The small molecule below binds the protein below.
Small molecule (SMILES): Cc1cn([C@H]2C[C@H](O[P](=O)(O)OC[C@H]3O[C@@H](n4ccc(N)nc4=O)C[C@@H]3O[P](=O)(O)OC[C@@H]3CC[C@H](n4ccc(N)nc4=O)O3)[C@@H](CO[P](=O)(O)O[C@H]3C[C@H](n4ccc(N)nc4=O)O[C@@H]3CO[P](=O)(O)O[C@H]3C[C@H](n4cnc5c4NC=NC5N)O[C@@H]3CO[P](=O)(O)O[C@H]3C[C@H](n4cnc5c(=O)[nH]c(N)nc54)O[C@@H]3CO[P](=O)(O)O[C@H]3C[C@H](n4cc(C)c(=O)[nH]c4=O)O[C@@H]3CO[P](=O)(O)O[C@H]3C[C@H](n4ccc(N)nc4=O)O[C@@H]3CO[P](=O)(O)O[C@H]3C[C@H](n4ccc(N)nc4=O)O[C@@H]3CO)O2)c(=O)[nH]c1=O

Sequence of chain 1.B:
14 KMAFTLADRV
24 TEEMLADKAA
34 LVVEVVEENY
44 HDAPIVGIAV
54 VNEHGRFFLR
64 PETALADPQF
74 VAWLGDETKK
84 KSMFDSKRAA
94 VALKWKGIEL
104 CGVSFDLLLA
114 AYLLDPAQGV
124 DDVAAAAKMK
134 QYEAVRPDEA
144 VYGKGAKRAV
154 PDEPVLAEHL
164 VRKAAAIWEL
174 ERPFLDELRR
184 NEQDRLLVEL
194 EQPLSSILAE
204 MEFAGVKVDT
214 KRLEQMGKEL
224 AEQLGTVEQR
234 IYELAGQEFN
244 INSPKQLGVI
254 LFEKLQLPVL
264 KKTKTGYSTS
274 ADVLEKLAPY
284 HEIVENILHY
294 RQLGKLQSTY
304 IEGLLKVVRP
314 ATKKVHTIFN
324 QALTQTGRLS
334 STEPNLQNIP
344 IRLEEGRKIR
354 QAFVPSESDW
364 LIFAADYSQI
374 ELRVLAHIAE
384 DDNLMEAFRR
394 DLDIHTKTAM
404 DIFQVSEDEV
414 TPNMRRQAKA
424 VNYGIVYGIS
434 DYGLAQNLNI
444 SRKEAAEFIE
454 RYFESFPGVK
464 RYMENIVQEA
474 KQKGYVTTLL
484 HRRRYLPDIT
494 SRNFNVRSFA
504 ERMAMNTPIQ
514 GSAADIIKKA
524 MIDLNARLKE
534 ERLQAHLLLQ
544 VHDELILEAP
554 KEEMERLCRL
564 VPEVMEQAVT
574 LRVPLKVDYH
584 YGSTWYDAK

Binding-site contacts:
Ligand atom O4' contacts residue HIS545 of chain 1.B at 3.4 Å.
Ligand atom C1' contacts residue TYR303 of chain 1.B at 3.4 Å (hydrophobic).
Ligand atom OP1 contacts residue ARG294 of chain 1.B at 3.0 Å (salt-bridge).
Ligand atom O3' contacts residue PRO343 of chain 1.B at 3.6 Å.
Ligand atom OP1 contacts residue ILE344 of chain 1.B at 2.9 Å (h-bond).
Ligand atom C2' contacts residue DCT1 of chain 1.H at 3.2 Å.
Ligand atom C2' contacts residue ASN341 of chain 1.B at 3.5 Å.
Ligand atom C4' contacts residue ASP546 of chain 1.B at 3.6 Å.
Ligand atom C5' contacts residue THR268 of chain 1.B at 3.6 Å.
Ligand atom O4' contacts residue TYR303 of chain 1.B at 3.5 Å (h-bond).
Ligand atom C4' contacts residue ILE342 of chain 1.B at 3.5 Å (hydrophobic).
Ligand atom O2 contacts residue ASN341 of chain 1.B at 3.0 Å (h-bond).
Ligand atom C3' contacts residue ASP546 of chain 1.B at 3.6 Å.
Ligand atom O4' contacts residue ASN341 of chain 1.B at 3.2 Å.
Ligand atom OP1 contacts residue PRO343 of chain 1.B at 3.5 Å.
Ligand atom C5' contacts residue ILE342 of chain 1.B at 3.1 Å (hydrophobic).
Ligand atom OP1 contacts residue THR266 of chain 1.B at 2.6 Å (h-bond).
Ligand atom O2 contacts residue DCT1 of chain 1.H at 3.4 Å (h-bond).
Ligand atom OP1 contacts residue THR268 of chain 1.B at 2.7 Å (h-bond).
Ligand atom OP2 contacts residue ALA274 of chain 1.B at 3.3 Å.
Ligand atom O3' contacts residue THR268 of chain 1.B at 3.3 Å.
Ligand atom C4 contacts residue DCT1 of chain 1.H at 3.5 Å.
Ligand atom P contacts residue ARG294 of chain 1.B at 3.6 Å.
Ligand atom OP1 contacts residue LYS267 of chain 1.B at 2.6 Å (salt-bridge).
Ligand atom C1' contacts residue HIS545 of chain 1.B at 3.6 Å.
Ligand atom OP1 contacts residue THR272 of chain 1.B at 2.8 Å (h-bond).
Ligand atom OP1 contacts residue ARG345 of chain 1.B at 2.9 Å (salt-bridge).
Ligand atom OP1 contacts residue GLN295 of chain 1.B at 3.5 Å.
Ligand atom N4 contacts residue DCT1 of chain 1.H at 3.5 Å.
Ligand atom O5' contacts residue THR272 of chain 1.B at 3.2 Å (h-bond).
Ligand atom C1' contacts residue GLN340 of chain 1.B at 3.5 Å.
Ligand atom O2 contacts residue ARG331 of chain 1.B at 2.8 Å (salt-bridge).
Ligand atom C3' contacts residue DCT1 of chain 1.H at 3.2 Å.
Ligand atom C4' contacts residue VAL544 of chain 1.B at 3.6 Å (hydrophobic).
Ligand atom C2 contacts residue DCT1 of chain 1.H at 3.6 Å.
Ligand atom OP2 contacts residue SER273 of chain 1.B at 3.6 Å.
Ligand atom O3' contacts residue ARG294 of chain 1.B at 3.1 Å (salt-bridge).
Ligand atom O2 contacts residue LYS298 of chain 1.B at 3.5 Å.
Ligand atom C2' contacts residue GLN340 of chain 1.B at 3.5 Å.
Ligand atom N3 contacts residue DCT1 of chain 1.H at 3.6 Å.